Binding-site contacts:
Ligand atom OXT contacts residue THR143 of chain 2.A at 2.7 Å (h-bond).
Ligand atom OH contacts residue VAL9 of chain 2.A at 3.5 Å.
Ligand atom CE1 contacts residue ASN70 of chain 2.A at 3.6 Å.
Ligand atom O contacts residue ASN70 of chain 2.A at 3.5 Å (h-bond).
Ligand atom CD contacts residue TYR159 of chain 2.A at 3.5 Å (hydrophobic).
Ligand atom CD2 contacts residue LYS66 of chain 2.A at 3.5 Å.
Ligand atom CE1 contacts residue GLU63 of chain 2.A at 3.6 Å.
Ligand atom N contacts residue TYR7 of chain 2.A at 3.4 Å (h-bond).
Ligand atom O contacts residue LYS66 of chain 2.A at 2.7 Å (salt-bridge).
Ligand atom CD2 contacts residue THR163 of chain 2.A at 3.0 Å.
Ligand atom C contacts residue TYR84 of chain 2.A at 3.5 Å (hydrophobic).
Ligand atom CB contacts residue TRP147 of chain 2.A at 3.5 Å (hydrophobic).
Ligand atom CD2 contacts residue TRP147 of chain 2.A at 3.4 Å (hydrophobic).
Ligand atom OXT contacts residue TYR84 of chain 2.A at 2.7 Å (h-bond).
Ligand atom O contacts residue TRP147 of chain 2.A at 2.9 Å (h-bond).
Ligand atom CD1 contacts residue LEU81 of chain 2.A at 3.6 Å (hydrophobic).
Ligand atom CA contacts residue TYR7 of chain 2.A at 3.6 Å (hydrophobic).
Ligand atom CG contacts residue TRP147 of chain 2.A at 3.5 Å (hydrophobic).
Ligand atom N contacts residue GLU63 of chain 2.A at 3.0 Å (salt-bridge).
Ligand atom O contacts residue TYR159 of chain 2.A at 2.7 Å (h-bond).
Ligand atom CE2 contacts residue GLN114 of chain 2.A at 3.5 Å.
Ligand atom N contacts residue LYS66 of chain 2.A at 3.5 Å (salt-bridge).
Ligand atom C contacts residue TYR7 of chain 2.A at 3.4 Å (hydrophobic).
Ligand atom O contacts residue TRP147 of chain 2.A at 3.6 Å.
Ligand atom CE2 contacts residue LYS66 of chain 2.A at 3.4 Å.
Ligand atom CA contacts residue TYR171 of chain 2.A at 3.6 Å (hydrophobic).
Ligand atom O contacts residue TYR84 of chain 2.A at 3.6 Å (h-bond).
Ligand atom CE2 contacts residue THR163 of chain 2.A at 3.6 Å.
Ligand atom CZ contacts residue ARG62 of chain 2.A at 3.6 Å.
Ligand atom CB contacts residue TYR7 of chain 2.A at 3.5 Å (hydrophobic).
Ligand atom O contacts residue LYS146 of chain 2.A at 3.2 Å (salt-bridge).
Ligand atom CD1 contacts residue GLU63 of chain 2.A at 3.5 Å.
Ligand atom N contacts residue TYR171 of chain 2.A at 2.6 Å (h-bond).
Ligand atom CD1 contacts residue ASN70 of chain 2.A at 3.5 Å.
Ligand atom N contacts residue TYR7 of chain 2.A at 3.0 Å (h-bond).
Ligand atom N contacts residue ASP77 of chain 2.A at 2.9 Å (salt-bridge).
Ligand atom CD1 contacts residue TRP167 of chain 2.A at 3.6 Å (hydrophobic).
Ligand atom CB contacts residue TRP167 of chain 2.A at 3.4 Å (hydrophobic).
Ligand atom CB contacts residue GLU63 of chain 2.A at 3.6 Å.
Ligand atom CA contacts residue ASP77 of chain 2.A at 3.4 Å.

The small molecule below binds the protein below.
Small molecule (SMILES): CC(C)C[C@H](NC(=O)[C@H](C)NC(=O)[C@@H]1CCCN1C(=O)[C@H](Cc1ccc(O)cc1)NC(=O)[C@H](CC(N)=O)NC(=O)CNC(=O)[C@@H]1CCCN1C(=O)[C@H](C)NC(=O)[C@@H](N)Cc1ccccc1)C(=O)O

Sequence of chain 2.A:
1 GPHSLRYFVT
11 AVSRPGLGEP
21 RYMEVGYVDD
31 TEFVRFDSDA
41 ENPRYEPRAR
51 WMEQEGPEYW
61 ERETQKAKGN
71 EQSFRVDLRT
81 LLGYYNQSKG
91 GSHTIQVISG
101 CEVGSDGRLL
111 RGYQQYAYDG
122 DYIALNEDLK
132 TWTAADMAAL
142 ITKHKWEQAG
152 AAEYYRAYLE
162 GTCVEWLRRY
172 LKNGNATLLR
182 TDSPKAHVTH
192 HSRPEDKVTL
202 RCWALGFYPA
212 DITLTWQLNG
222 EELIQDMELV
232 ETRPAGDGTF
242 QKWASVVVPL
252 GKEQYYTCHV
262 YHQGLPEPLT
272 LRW